The small molecule below binds the protein below.
Small molecule (SMILES): OC[C@H]1O[C@@H](O)[C@H](O)[C@@H](O)[C@H]1O

Binding-site contacts:
Ligand atom O3 contacts residue GLU197 of chain 1.B at 2.2 Å (salt-bridge).
Ligand atom C2 contacts residue ASN240 of chain 1.B at 4.0 Å.
Ligand atom C2 contacts residue HIS244 of chain 1.B at 3.8 Å.
Ligand atom O2 contacts residue GLU197 of chain 1.B at 3.7 Å.
Ligand atom C4 contacts residue CYS170 of chain 1.B at 3.8 Å (hydrophobic).
Ligand atom O6 contacts residue LEU555 of chain 1.B at 4.2 Å.
Ligand atom O4 contacts residue HIS244 of chain 1.B at 3.9 Å.
Ligand atom C2 contacts residue ASP301 of chain 1.B at 4.2 Å.
Ligand atom O6 contacts residue PRO447 of chain 1.B at 3.3 Å.
Ligand atom O5 contacts residue GC21 of chain 1.G at 2.2 Å (h-bond).
Ligand atom O2 contacts residue GC21 of chain 1.G at 3.0 Å (h-bond).
Ligand atom C6 contacts residue GC21 of chain 1.G at 4.0 Å.
Ligand atom C5 contacts residue CYS170 of chain 1.B at 3.8 Å (hydrophobic).
Ligand atom C6 contacts residue GLN171 of chain 1.B at 4.2 Å.
Ligand atom C3 contacts residue GLU197 of chain 1.B at 3.0 Å.
Ligand atom C6 contacts residue CYS170 of chain 1.B at 3.9 Å (hydrophobic).
Ligand atom O2 contacts residue HIS244 of chain 1.B at 3.9 Å.
Ligand atom C6 contacts residue LEU555 of chain 1.B at 3.7 Å (hydrophobic).
Ligand atom C3 contacts residue GC21 of chain 1.G at 3.8 Å.
Ligand atom O2 contacts residue ASN240 of chain 1.B at 3.0 Å (h-bond).
Ligand atom O6 contacts residue GC21 of chain 1.G at 3.2 Å (h-bond).
Ligand atom C2 contacts residue GC21 of chain 1.G at 2.5 Å.
Ligand atom O5 contacts residue ASP448 of chain 1.B at 4.1 Å.
Ligand atom C5 contacts residue GC21 of chain 1.G at 3.5 Å.
Ligand atom C6 contacts residue ASP448 of chain 1.B at 3.9 Å.
Ligand atom C6 contacts residue PRO447 of chain 1.B at 4.0 Å (hydrophobic).
Ligand atom O3 contacts residue ASN240 of chain 1.B at 3.5 Å (h-bond).
Ligand atom C4 contacts residue GC21 of chain 1.G at 4.2 Å.
Ligand atom C3 contacts residue CYS168 of chain 1.B at 4.0 Å (hydrophobic).
Ligand atom O6 contacts residue ASP448 of chain 1.B at 2.8 Å (salt-bridge).
Ligand atom O4 contacts residue GLN171 of chain 1.B at 3.0 Å (h-bond).
Ligand atom C5 contacts residue CYS168 of chain 1.B at 3.8 Å (hydrophobic).
Ligand atom C1 contacts residue GC21 of chain 1.G at 1.4 Å.
Ligand atom C1 contacts residue TRP446 of chain 1.B at 3.9 Å (hydrophobic).
Ligand atom O3 contacts residue HIS244 of chain 1.B at 3.7 Å.
Ligand atom O2 contacts residue ASP301 of chain 1.B at 3.2 Å (salt-bridge).
Ligand atom C2 contacts residue GLU197 of chain 1.B at 4.1 Å.
Ligand atom C4 contacts residue GLU197 of chain 1.B at 3.9 Å.
Ligand atom C4 contacts residue CYS168 of chain 1.B at 3.9 Å (hydrophobic).
Ligand atom C4 contacts residue GLN171 of chain 1.B at 4.0 Å.

Sequence of chain 1.B:
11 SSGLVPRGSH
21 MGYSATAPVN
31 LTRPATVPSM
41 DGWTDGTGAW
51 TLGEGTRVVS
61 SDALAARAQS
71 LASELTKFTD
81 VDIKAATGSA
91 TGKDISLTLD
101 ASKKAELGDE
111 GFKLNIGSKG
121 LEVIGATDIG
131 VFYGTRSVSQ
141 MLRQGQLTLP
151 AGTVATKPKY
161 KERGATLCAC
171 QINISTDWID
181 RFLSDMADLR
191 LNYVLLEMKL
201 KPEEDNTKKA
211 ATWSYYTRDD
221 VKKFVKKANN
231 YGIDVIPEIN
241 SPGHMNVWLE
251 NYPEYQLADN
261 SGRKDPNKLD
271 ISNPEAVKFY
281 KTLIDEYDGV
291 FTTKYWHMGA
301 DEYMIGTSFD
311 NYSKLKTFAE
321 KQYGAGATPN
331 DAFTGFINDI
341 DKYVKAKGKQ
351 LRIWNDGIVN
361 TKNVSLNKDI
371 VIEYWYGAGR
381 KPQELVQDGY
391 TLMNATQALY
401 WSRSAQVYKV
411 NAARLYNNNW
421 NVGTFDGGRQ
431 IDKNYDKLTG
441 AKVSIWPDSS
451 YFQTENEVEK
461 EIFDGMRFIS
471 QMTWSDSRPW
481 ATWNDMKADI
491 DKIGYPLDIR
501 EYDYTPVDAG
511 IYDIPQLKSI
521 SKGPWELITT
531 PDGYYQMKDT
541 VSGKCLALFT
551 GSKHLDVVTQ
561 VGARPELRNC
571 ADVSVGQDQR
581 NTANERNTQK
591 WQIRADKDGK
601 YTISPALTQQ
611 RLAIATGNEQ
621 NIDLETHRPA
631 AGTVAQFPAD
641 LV